Sequence of chain 1.A:
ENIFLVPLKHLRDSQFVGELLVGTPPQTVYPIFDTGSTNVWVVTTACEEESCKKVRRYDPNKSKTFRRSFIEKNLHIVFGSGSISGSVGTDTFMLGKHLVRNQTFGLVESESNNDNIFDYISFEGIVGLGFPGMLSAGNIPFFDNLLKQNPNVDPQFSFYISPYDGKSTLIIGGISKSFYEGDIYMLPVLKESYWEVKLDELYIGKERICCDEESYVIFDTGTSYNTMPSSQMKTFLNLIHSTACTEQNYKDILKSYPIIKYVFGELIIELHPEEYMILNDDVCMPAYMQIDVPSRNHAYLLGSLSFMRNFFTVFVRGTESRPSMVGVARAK

Binding-site contacts:
Ligand atom C8 contacts residue ARG122 of chain 1.A at 4.0 Å.
Ligand atom O4 contacts residue ACT1 of chain 1.J at 2.7 Å (h-bond).
Ligand atom C2 contacts residue ASN123 of chain 1.A at 2.4 Å.
Ligand atom C6 contacts residue ACT1 of chain 1.J at 4.0 Å.
Ligand atom C5 contacts residue ACT1 of chain 1.J at 4.5 Å.
Ligand atom C5 contacts residue ASN123 of chain 1.A at 3.7 Å.
Ligand atom C4 contacts residue ASN123 of chain 1.A at 4.2 Å.
Ligand atom C1 contacts residue ASN123 of chain 1.A at 1.4 Å.
Ligand atom C3 contacts residue ASN123 of chain 1.A at 3.8 Å.
Ligand atom N2 contacts residue ASN123 of chain 1.A at 2.9 Å (h-bond).
Ligand atom O5 contacts residue ASN123 of chain 1.A at 2.3 Å (h-bond).
Ligand atom C8 contacts residue GLN175 of chain 1.A at 3.9 Å.
Ligand atom O7 contacts residue ASN123 of chain 1.A at 3.3 Å (h-bond).
Ligand atom C7 contacts residue ASN123 of chain 1.A at 3.3 Å.
Ligand atom C4 contacts residue ACT1 of chain 1.J at 3.8 Å.

This small molecule binds to this protein.
Small molecule (SMILES): CC(=O)N[C@@H]1[C@@H](O)[C@H](O)[C@@H](CO)O[C@H]1O